Binding-site contacts:
Ligand atom N1 contacts residue SIN1 of chain 1.C at 4.1 Å.
Ligand atom N3 contacts residue SIN1 of chain 1.F at 4.1 Å.
Ligand atom C15 contacts residue SIN1 of chain 1.F at 3.9 Å.
Ligand atom N1 contacts residue SIN1 of chain 1.F at 3.0 Å (h-bond).
Ligand atom RU2 contacts residue SIN1 of chain 1.C at 2.1 Å.
Ligand atom RU1 contacts residue SIN1 of chain 1.F at 2.0 Å.
Ligand atom O5 contacts residue SIN1 of chain 1.C at 3.0 Å (h-bond).
Ligand atom C10 contacts residue ASN103 of chain 1.A at 3.8 Å.
Ligand atom N3 contacts residue SIN1 of chain 1.C at 3.0 Å (h-bond).
Ligand atom C18 contacts residue ASP101 of chain 1.A at 3.8 Å.
Ligand atom N3 contacts residue ASN103 of chain 1.A at 4.1 Å.
Ligand atom C4 contacts residue SIN1 of chain 1.C at 3.9 Å.
Ligand atom N3 contacts residue ASP101 of chain 1.A at 3.2 Å (salt-bridge).
Ligand atom C14 contacts residue ASP101 of chain 1.A at 4.2 Å.
Ligand atom C3 contacts residue SIN1 of chain 1.C at 3.8 Å.
Ligand atom C16 contacts residue SIN1 of chain 1.C at 3.6 Å.
Ligand atom RU1 contacts residue SIN1 of chain 1.C at 2.2 Å.
Ligand atom C30 contacts residue LEU75 of chain 1.A at 3.9 Å (hydrophobic).
Ligand atom C13 contacts residue SIN1 of chain 1.F at 3.5 Å.
Ligand atom C23 contacts residue ASP101 of chain 1.A at 2.9 Å.
Ligand atom C28 contacts residue LEU75 of chain 1.A at 4.1 Å (hydrophobic).
Ligand atom O5 contacts residue SIN1 of chain 1.F at 2.8 Å (h-bond).
Ligand atom C1 contacts residue SIN1 of chain 1.C at 3.9 Å.
Ligand atom C3 contacts residue ASN103 of chain 1.A at 3.8 Å.
Ligand atom RU2 contacts residue SIN1 of chain 1.F at 2.1 Å.
Ligand atom C30 contacts residue TRP63 of chain 1.A at 4.1 Å (hydrophobic).
Ligand atom C23 contacts residue SIN1 of chain 1.F at 3.9 Å.
Ligand atom C9 contacts residue SIN1 of chain 1.F at 3.9 Å.
Ligand atom C7 contacts residue ASP101 of chain 1.A at 3.9 Å.
Ligand atom C2 contacts residue ASP101 of chain 1.A at 3.1 Å.
Ligand atom RU1 contacts residue ASP101 of chain 1.A at 2.1 Å.
Ligand atom N4 contacts residue SIN1 of chain 1.C at 2.9 Å (h-bond).
Ligand atom N2 contacts residue SIN1 of chain 1.F at 2.9 Å (h-bond).
Ligand atom C7 contacts residue ASN103 of chain 1.A at 3.3 Å.
Ligand atom C27 contacts residue ASP101 of chain 1.A at 3.8 Å.
Ligand atom C3 contacts residue ASP101 of chain 1.A at 3.4 Å.
Ligand atom C9 contacts residue ASP101 of chain 1.A at 3.1 Å.
Ligand atom RU1 contacts residue GLY102 of chain 1.A at 4.0 Å.
Ligand atom N2 contacts residue ASP101 of chain 1.A at 3.1 Å (salt-bridge).
Ligand atom C5 contacts residue SIN1 of chain 1.F at 3.5 Å.

Sequence of chain 1.A:
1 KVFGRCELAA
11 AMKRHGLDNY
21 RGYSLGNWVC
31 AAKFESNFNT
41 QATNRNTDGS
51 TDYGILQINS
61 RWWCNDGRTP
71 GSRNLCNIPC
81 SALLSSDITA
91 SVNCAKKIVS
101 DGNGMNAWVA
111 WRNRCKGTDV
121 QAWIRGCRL

A small-molecule ligand and the protein it binds are described below.
Small molecule (SMILES): O[Ru]12N(c3ccccc3)CN(c3ccccc3)[Ru]1N(c1ccccc1)CN2c1ccccc1